A small-molecule ligand and the protein it binds are described below.
Small molecule (SMILES): Nc1ncnc2c1ncn2[C@@H]1O[C@H](CO)[C@@H](O)[C@H]1O

Binding-site contacts:
Ligand atom C5 contacts residue ILE133 of chain 2.B at 3.5 Å (hydrophobic).
Ligand atom O3' contacts residue ASP132 of chain 2.B at 2.6 Å (salt-bridge).
Ligand atom C2 contacts residue GLY109 of chain 2.B at 3.8 Å.
Ligand atom C2 contacts residue ALA164 of chain 2.B at 3.7 Å (hydrophobic).
Ligand atom N6 contacts residue ASP163 of chain 2.B at 2.9 Å (salt-bridge).
Ligand atom C2 contacts residue ASN162 of chain 2.B at 3.7 Å.
Ligand atom N6 contacts residue LEU194 of chain 2.B at 3.5 Å.
Ligand atom N3 contacts residue ILE133 of chain 2.B at 3.2 Å (h-bond).
Ligand atom O3' contacts residue VAL137 of chain 2.B at 3.8 Å.
Ligand atom N3 contacts residue LEU182 of chain 2.B at 3.6 Å.
Ligand atom O2' contacts residue ASP134 of chain 2.B at 3.5 Å.
Ligand atom N3 contacts residue GLY109 of chain 2.B at 3.6 Å.
Ligand atom C5 contacts residue LEU182 of chain 2.B at 3.5 Å (hydrophobic).
Ligand atom C8 contacts residue CYS191 of chain 2.B at 3.7 Å (hydrophobic).
Ligand atom C2 contacts residue ILE133 of chain 2.B at 3.4 Å (hydrophobic).
Ligand atom N9 contacts residue LEU182 of chain 2.B at 3.7 Å.
Ligand atom C3' contacts residue ASP132 of chain 2.B at 3.6 Å.
Ligand atom N3 contacts residue ASP132 of chain 2.B at 3.7 Å.
Ligand atom N1 contacts residue ALA164 of chain 2.B at 3.0 Å (h-bond).
Ligand atom O5' contacts residue ALA183 of chain 2.B at 3.6 Å (h-bond).
Ligand atom N9 contacts residue ILE133 of chain 2.B at 3.6 Å.
Ligand atom O2' contacts residue ILE133 of chain 2.B at 3.8 Å.
Ligand atom C4 contacts residue LEU182 of chain 2.B at 3.4 Å (hydrophobic).
Ligand atom N1 contacts residue ILE133 of chain 2.B at 3.8 Å.
Ligand atom C2 contacts residue CYS131 of chain 2.B at 3.2 Å (hydrophobic).
Ligand atom C8 contacts residue ILE133 of chain 2.B at 3.8 Å (hydrophobic).
Ligand atom N7 contacts residue ILE133 of chain 2.B at 3.7 Å.
Ligand atom O2' contacts residue ASP132 of chain 2.B at 2.5 Å (salt-bridge).
Ligand atom O2' contacts residue GLN57 of chain 2.B at 3.0 Å (h-bond).
Ligand atom N3 contacts residue CYS131 of chain 2.B at 3.7 Å.
Ligand atom C1' contacts residue ASP132 of chain 2.B at 3.4 Å.
Ligand atom C4' contacts residue ASP132 of chain 2.B at 3.8 Å.
Ligand atom C2' contacts residue GLN57 of chain 2.B at 3.7 Å.
Ligand atom C4 contacts residue ILE133 of chain 2.B at 3.5 Å (hydrophobic).
Ligand atom N6 contacts residue PRO190 of chain 2.B at 3.1 Å (h-bond).
Ligand atom N1 contacts residue ASP163 of chain 2.B at 3.7 Å.
Ligand atom C5' contacts residue ASP181 of chain 2.B at 3.6 Å.
Ligand atom C6 contacts residue ILE133 of chain 2.B at 3.8 Å (hydrophobic).
Ligand atom N7 contacts residue CYS191 of chain 2.B at 3.5 Å (h-bond).
Ligand atom C2' contacts residue ASP132 of chain 2.B at 3.5 Å.

Sequence of chain 2.B:
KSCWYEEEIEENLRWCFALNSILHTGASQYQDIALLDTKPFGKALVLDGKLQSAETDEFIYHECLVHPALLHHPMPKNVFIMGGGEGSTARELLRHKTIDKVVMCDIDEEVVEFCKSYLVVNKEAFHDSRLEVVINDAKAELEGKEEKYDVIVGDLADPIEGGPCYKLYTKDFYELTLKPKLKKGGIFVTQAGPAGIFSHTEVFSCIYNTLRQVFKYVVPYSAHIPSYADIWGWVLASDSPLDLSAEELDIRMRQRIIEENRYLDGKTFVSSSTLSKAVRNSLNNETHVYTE